This small molecule binds to this protein.
Small molecule (SMILES): CCNC(=O)c1ccc(O[C@@H](C)c2ccccc2)c(-c2cn(C)nn2)c1

Sequence of chain 1.A:
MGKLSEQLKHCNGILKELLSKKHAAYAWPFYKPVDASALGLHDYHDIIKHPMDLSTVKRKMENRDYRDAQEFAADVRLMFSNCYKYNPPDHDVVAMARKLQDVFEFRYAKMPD

Binding-site contacts:
Ligand atom N08 contacts residue ASN89 of chain 1.A at 2.9 Å (h-bond).
Ligand atom C26 contacts residue TRP30 of chain 1.A at 3.8 Å (hydrophobic).
Ligand atom C19 contacts residue LEU41 of chain 1.A at 4.0 Å (hydrophobic).
Ligand atom C43 contacts residue VAL36 of chain 1.A at 3.6 Å (hydrophobic).
Ligand atom O11 contacts residue LEU43 of chain 1.A at 3.3 Å.
Ligand atom C32 contacts residue MET98 of chain 1.A at 3.9 Å (hydrophobic).
Ligand atom C12 contacts residue ASN89 of chain 1.A at 4.0 Å.
Ligand atom N47 contacts residue VAL95 of chain 1.A at 4.0 Å.
Ligand atom C34 contacts residue TRP30 of chain 1.A at 4.0 Å (hydrophobic).
Ligand atom C05 contacts residue HIS93 of chain 1.A at 3.8 Å.
Ligand atom C01 contacts residue PRO90 of chain 1.A at 3.5 Å (hydrophobic).
Ligand atom C40 contacts residue VAL95 of chain 1.A at 3.6 Å (hydrophobic).
Ligand atom C36 contacts residue LEU43 of chain 1.A at 4.0 Å (hydrophobic).
Ligand atom C39 contacts residue VAL95 of chain 1.A at 3.9 Å (hydrophobic).
Ligand atom N48 contacts residue VAL95 of chain 1.A at 3.9 Å.
Ligand atom N48 contacts residue ASN89 of chain 1.A at 3.1 Å (h-bond).
Ligand atom C34 contacts residue VAL95 of chain 1.A at 3.7 Å (hydrophobic).
Ligand atom C05 contacts residue ASN89 of chain 1.A at 3.6 Å.
Ligand atom N08 contacts residue TYR88 of chain 1.A at 3.9 Å.
Ligand atom O18 contacts residue LEU41 of chain 1.A at 3.9 Å.
Ligand atom N42 contacts residue VAL36 of chain 1.A at 3.9 Å.
Ligand atom C21 contacts residue TRP30 of chain 1.A at 3.6 Å (hydrophobic).
Ligand atom C43 contacts residue PRO31 of chain 1.A at 3.5 Å (hydrophobic).
Ligand atom C32 contacts residue VAL95 of chain 1.A at 3.8 Å (hydrophobic).
Ligand atom C43 contacts residue PHE32 of chain 1.A at 3.8 Å (hydrophobic).
Ligand atom C30 contacts residue TRP30 of chain 1.A at 4.1 Å (hydrophobic).
Ligand atom C37 contacts residue LEU43 of chain 1.A at 3.8 Å (hydrophobic).
Ligand atom C37 contacts residue ASN89 of chain 1.A at 3.4 Å.
Ligand atom C10 contacts residue ASN89 of chain 1.A at 3.9 Å.
Ligand atom C28 contacts residue TRP30 of chain 1.A at 4.0 Å (hydrophobic).
Ligand atom C10 contacts residue LEU43 of chain 1.A at 3.7 Å (hydrophobic).
Ligand atom C05 contacts residue TYR88 of chain 1.A at 4.2 Å (hydrophobic).
Ligand atom C01 contacts residue TYR88 of chain 1.A at 3.5 Å (hydrophobic).
Ligand atom C25 contacts residue TRP30 of chain 1.A at 3.9 Å (hydrophobic).
Ligand atom C32 contacts residue PRO31 of chain 1.A at 4.1 Å (hydrophobic).
Ligand atom N42 contacts residue VAL95 of chain 1.A at 3.7 Å.
Ligand atom N47 contacts residue ASN89 of chain 1.A at 3.4 Å (h-bond).
Ligand atom C01 contacts residue ASN89 of chain 1.A at 3.5 Å.
Ligand atom C34 contacts residue PRO31 of chain 1.A at 4.0 Å (hydrophobic).
Ligand atom C12 contacts residue LEU43 of chain 1.A at 3.9 Å (hydrophobic).